The protein below binds the small molecule below.
Small molecule (SMILES): CC(=O)N[C@@H]1[C@@H](O)[C@H](O)[C@@H](CO)O[C@H]1O

Sequence of chain 1.A:
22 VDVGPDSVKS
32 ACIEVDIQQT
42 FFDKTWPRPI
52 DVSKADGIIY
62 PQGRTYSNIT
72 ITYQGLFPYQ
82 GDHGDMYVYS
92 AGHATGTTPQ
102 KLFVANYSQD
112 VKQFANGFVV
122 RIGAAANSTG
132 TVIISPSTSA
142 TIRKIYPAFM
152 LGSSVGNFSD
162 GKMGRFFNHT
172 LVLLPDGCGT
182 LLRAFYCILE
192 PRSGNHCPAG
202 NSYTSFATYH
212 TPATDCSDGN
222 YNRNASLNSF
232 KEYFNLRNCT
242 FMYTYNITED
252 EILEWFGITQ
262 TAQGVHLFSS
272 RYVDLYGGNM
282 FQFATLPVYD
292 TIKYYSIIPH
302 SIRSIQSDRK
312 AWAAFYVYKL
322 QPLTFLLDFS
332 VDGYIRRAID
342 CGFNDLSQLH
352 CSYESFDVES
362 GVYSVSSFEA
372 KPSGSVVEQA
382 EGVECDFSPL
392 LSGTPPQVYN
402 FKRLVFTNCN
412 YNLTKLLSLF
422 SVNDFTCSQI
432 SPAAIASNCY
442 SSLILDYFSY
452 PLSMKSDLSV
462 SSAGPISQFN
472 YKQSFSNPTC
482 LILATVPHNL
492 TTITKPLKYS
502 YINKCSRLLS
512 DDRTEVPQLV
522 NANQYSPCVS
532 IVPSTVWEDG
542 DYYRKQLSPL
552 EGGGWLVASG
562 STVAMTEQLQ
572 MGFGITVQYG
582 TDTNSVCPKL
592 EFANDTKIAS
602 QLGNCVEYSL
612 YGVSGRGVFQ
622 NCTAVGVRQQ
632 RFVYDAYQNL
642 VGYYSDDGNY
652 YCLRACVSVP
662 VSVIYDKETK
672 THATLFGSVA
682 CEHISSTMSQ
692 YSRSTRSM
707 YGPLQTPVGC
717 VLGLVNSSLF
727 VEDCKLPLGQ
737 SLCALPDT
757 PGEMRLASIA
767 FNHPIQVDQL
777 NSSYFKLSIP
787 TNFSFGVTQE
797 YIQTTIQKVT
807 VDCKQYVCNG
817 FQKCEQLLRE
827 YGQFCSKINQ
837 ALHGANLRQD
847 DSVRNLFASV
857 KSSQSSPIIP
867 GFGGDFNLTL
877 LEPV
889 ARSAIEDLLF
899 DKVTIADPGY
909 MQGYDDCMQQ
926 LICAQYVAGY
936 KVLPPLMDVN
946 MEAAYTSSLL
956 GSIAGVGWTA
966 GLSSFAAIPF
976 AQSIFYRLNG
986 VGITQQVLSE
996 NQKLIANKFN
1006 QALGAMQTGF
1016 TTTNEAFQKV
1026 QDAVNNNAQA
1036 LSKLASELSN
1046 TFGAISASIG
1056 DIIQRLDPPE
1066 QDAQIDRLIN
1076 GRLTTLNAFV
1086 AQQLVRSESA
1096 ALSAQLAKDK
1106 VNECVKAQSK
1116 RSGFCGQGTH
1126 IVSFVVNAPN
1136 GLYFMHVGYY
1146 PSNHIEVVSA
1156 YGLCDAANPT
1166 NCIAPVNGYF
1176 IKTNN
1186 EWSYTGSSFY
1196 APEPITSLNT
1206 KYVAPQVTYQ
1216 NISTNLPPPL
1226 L

Binding-site contacts:
Ligand atom N2 contacts residue VAL332 of chain 1.A at 3.5 Å.
Ligand atom O5 contacts residue ASN69 of chain 1.A at 2.4 Å (h-bond).
Ligand atom C2 contacts residue VAL332 of chain 1.A at 4.4 Å (hydrophobic).
Ligand atom C2 contacts residue ASN69 of chain 1.A at 2.5 Å.
Ligand atom C4 contacts residue ASN69 of chain 1.A at 4.2 Å.
Ligand atom C1 contacts residue ASN69 of chain 1.A at 1.4 Å.
Ligand atom O7 contacts residue ASN69 of chain 1.A at 4.4 Å.
Ligand atom N2 contacts residue ASN69 of chain 1.A at 2.9 Å (h-bond).
Ligand atom C3 contacts residue ASN69 of chain 1.A at 3.8 Å.
Ligand atom C5 contacts residue ASN69 of chain 1.A at 3.7 Å.
Ligand atom C8 contacts residue VAL332 of chain 1.A at 3.7 Å (hydrophobic).
Ligand atom C7 contacts residue ASN69 of chain 1.A at 3.9 Å.
Ligand atom C7 contacts residue VAL332 of chain 1.A at 4.0 Å (hydrophobic).
Ligand atom C1 contacts residue VAL332 of chain 1.A at 4.1 Å (hydrophobic).